Sequence of chain 1.A:
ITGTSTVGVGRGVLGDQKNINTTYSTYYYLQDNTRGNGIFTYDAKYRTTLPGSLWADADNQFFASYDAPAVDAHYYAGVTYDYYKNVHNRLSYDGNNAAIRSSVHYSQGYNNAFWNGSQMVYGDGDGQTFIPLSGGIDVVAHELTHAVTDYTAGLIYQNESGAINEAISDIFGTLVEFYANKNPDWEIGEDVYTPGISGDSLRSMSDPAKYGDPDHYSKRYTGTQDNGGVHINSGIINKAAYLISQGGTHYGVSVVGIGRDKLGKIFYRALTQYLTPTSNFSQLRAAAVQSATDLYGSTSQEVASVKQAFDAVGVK

A protein and the small-molecule ligand that binds it are described below.
Small molecule (SMILES): N[C@@H](CC(=O)O)C(=O)O

Binding-site contacts:
Ligand atom CB contacts residue PHE114 of chain 1.A at 4.1 Å (hydrophobic).
Ligand atom C contacts residue GLU166 of chain 1.A at 3.9 Å.
Ligand atom OXT contacts residue ALA113 of chain 1.A at 3.8 Å.
Ligand atom OXT contacts residue GLU143 of chain 1.A at 2.7 Å (salt-bridge).
Ligand atom N contacts residue ALA113 of chain 1.A at 2.8 Å (h-bond).
Ligand atom OD2 contacts residue ASN112 of chain 1.A at 2.9 Å (h-bond).
Ligand atom N contacts residue GLU143 of chain 1.A at 3.8 Å.
Ligand atom O contacts residue GLU166 of chain 1.A at 2.8 Å (salt-bridge).
Ligand atom OD1 contacts residue PHQ1 of chain 1.G at 4.2 Å.
Ligand atom C contacts residue HIS231 of chain 1.A at 3.7 Å.
Ligand atom CG contacts residue ASN112 of chain 1.A at 3.4 Å.
Ligand atom O contacts residue TYR157 of chain 1.A at 3.2 Å (h-bond).
Ligand atom O contacts residue ZN1 of chain 1.F at 2.0 Å.
Ligand atom O contacts residue HIS142 of chain 1.A at 3.5 Å (h-bond).
Ligand atom N contacts residue ASN112 of chain 1.A at 3.1 Å (h-bond).
Ligand atom CB contacts residue ASN112 of chain 1.A at 4.0 Å.
Ligand atom CB contacts residue PHQ1 of chain 1.G at 3.7 Å.
Ligand atom CA contacts residue ZN1 of chain 1.F at 4.1 Å.
Ligand atom OD1 contacts residue ASN112 of chain 1.A at 3.3 Å (h-bond).
Ligand atom CA contacts residue ALA113 of chain 1.A at 3.7 Å (hydrophobic).
Ligand atom O contacts residue HIS231 of chain 1.A at 2.8 Å (h-bond).
Ligand atom OD2 contacts residue PHE114 of chain 1.A at 3.9 Å.
Ligand atom C contacts residue TYR157 of chain 1.A at 4.1 Å (hydrophobic).
Ligand atom N contacts residue PHQ1 of chain 1.G at 1.3 Å.
Ligand atom C contacts residue GLU143 of chain 1.A at 3.8 Å.
Ligand atom OXT contacts residue HIS146 of chain 1.A at 3.6 Å (h-bond).
Ligand atom CB contacts residue ALA113 of chain 1.A at 3.8 Å (hydrophobic).
Ligand atom OXT contacts residue ZN1 of chain 1.F at 2.8 Å.
Ligand atom C contacts residue ZN1 of chain 1.F at 2.7 Å.
Ligand atom O contacts residue PHQ1 of chain 1.G at 4.0 Å.
Ligand atom OXT contacts residue HIS142 of chain 1.A at 3.5 Å (h-bond).
Ligand atom OXT contacts residue PHQ1 of chain 1.G at 3.7 Å.
Ligand atom C contacts residue PHQ1 of chain 1.G at 3.3 Å.
Ligand atom O contacts residue HIS146 of chain 1.A at 3.6 Å (h-bond).
Ligand atom CA contacts residue PHQ1 of chain 1.G at 2.5 Å.
Ligand atom C contacts residue HIS146 of chain 1.A at 3.9 Å.
Ligand atom C contacts residue HIS142 of chain 1.A at 3.8 Å.
Ligand atom CG contacts residue PHQ1 of chain 1.G at 4.1 Å.
Ligand atom CA contacts residue ASN112 of chain 1.A at 4.0 Å.
Ligand atom CA contacts residue HIS231 of chain 1.A at 3.7 Å.